Sequence of chain 1.D:
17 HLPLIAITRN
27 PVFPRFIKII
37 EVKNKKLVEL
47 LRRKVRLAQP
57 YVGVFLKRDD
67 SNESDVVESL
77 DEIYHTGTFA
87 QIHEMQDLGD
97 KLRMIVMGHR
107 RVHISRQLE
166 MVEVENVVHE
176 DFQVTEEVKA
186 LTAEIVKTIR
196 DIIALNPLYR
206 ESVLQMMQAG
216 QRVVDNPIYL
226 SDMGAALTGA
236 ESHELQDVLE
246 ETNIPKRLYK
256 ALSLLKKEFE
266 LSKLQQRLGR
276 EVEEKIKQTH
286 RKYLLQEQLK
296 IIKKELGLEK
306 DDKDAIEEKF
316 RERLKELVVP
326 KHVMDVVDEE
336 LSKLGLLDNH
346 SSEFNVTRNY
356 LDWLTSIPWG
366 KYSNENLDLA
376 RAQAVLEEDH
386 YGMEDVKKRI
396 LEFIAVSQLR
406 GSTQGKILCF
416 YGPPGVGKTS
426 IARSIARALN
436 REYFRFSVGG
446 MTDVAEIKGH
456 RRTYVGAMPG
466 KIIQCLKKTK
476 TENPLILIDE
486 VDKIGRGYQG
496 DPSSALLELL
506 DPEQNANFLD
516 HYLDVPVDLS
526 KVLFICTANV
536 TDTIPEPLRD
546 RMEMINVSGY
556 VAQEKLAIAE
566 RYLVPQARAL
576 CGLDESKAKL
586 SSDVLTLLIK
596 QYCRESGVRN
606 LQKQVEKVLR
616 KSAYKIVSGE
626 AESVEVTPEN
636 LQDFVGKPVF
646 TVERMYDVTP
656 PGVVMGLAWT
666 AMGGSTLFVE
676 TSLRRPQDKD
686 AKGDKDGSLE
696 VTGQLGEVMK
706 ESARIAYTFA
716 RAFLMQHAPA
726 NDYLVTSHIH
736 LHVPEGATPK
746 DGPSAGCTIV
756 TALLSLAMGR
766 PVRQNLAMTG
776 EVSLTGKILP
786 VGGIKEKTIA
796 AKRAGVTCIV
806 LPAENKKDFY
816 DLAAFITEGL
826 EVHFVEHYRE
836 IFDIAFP

Sequence of chain 1.E:
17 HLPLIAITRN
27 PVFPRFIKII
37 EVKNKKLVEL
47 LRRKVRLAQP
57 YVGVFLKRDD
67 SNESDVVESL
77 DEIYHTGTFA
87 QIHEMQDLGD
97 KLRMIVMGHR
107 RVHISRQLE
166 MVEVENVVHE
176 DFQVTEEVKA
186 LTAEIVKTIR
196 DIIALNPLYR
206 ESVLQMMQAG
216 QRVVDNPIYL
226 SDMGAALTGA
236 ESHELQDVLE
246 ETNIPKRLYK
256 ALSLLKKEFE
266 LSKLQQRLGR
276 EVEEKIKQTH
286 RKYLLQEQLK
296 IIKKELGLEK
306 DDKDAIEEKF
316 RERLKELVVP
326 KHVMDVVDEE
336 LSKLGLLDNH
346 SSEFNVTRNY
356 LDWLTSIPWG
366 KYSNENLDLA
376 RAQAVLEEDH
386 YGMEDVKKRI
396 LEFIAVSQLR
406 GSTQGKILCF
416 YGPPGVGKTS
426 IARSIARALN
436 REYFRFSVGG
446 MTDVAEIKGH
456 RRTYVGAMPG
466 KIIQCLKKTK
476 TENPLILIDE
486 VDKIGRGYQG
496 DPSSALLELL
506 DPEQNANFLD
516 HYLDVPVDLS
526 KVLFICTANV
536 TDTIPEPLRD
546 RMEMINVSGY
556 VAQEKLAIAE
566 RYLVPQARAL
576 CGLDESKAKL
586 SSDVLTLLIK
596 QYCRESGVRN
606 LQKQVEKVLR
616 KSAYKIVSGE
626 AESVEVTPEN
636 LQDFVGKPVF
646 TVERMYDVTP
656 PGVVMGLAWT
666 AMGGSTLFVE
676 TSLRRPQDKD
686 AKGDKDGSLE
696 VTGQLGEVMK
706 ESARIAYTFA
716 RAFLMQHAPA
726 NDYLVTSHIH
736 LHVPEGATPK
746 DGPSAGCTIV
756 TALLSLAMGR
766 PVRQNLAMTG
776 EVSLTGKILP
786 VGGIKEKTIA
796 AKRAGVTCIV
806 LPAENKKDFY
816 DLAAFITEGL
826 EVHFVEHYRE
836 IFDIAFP

Binding-site contacts:
Ligand atom C5' contacts residue ARG604 of chain 1.D at 3.3 Å.
Ligand atom S1G contacts residue MG1 of chain 1.O at 3.4 Å.
Ligand atom O1A contacts residue MG1 of chain 1.O at 3.3 Å.
Ligand atom PA contacts residue GLY422 of chain 1.D at 3.5 Å.
Ligand atom O3A contacts residue GLY420 of chain 1.D at 3.3 Å.
Ligand atom PB contacts residue MG1 of chain 1.O at 3.3 Å.
Ligand atom PA contacts residue SER425 of chain 1.D at 3.0 Å.
Ligand atom PG contacts residue MG1 of chain 1.O at 3.0 Å.
Ligand atom S1G contacts residue ASN534 of chain 1.D at 3.4 Å (h-bond).
Ligand atom O3B contacts residue GLY420 of chain 1.D at 3.0 Å (h-bond).
Ligand atom C8 contacts residue VAL421 of chain 1.D at 3.3 Å (hydrophobic).
Ligand atom N7 contacts residue TYR555 of chain 1.D at 3.3 Å (h-bond).
Ligand atom PG contacts residue ARG546 of chain 1.E at 3.4 Å.
Ligand atom O2B contacts residue VAL421 of chain 1.D at 3.0 Å (h-bond).
Ligand atom N7 contacts residue VAL421 of chain 1.D at 3.0 Å (h-bond).
Ligand atom O1B contacts residue THR424 of chain 1.D at 3.0 Å (h-bond).
Ligand atom O2B contacts residue GLY420 of chain 1.D at 2.6 Å (h-bond).
Ligand atom O5' contacts residue GLY422 of chain 1.D at 3.4 Å.
Ligand atom O3G contacts residue ARG546 of chain 1.E at 2.9 Å (salt-bridge).
Ligand atom O2B contacts residue GLY422 of chain 1.D at 3.5 Å (h-bond).
Ligand atom O2B contacts residue LYS423 of chain 1.D at 2.3 Å (salt-bridge).
Ligand atom O2A contacts residue LYS423 of chain 1.D at 2.7 Å (salt-bridge).
Ligand atom C8 contacts residue GLY422 of chain 1.D at 3.5 Å.
Ligand atom O3A contacts residue GLY422 of chain 1.D at 3.1 Å (h-bond).
Ligand atom O2G contacts residue ARG546 of chain 1.E at 2.9 Å (salt-bridge).
Ligand atom O2A contacts residue THR424 of chain 1.D at 2.7 Å (h-bond).
Ligand atom O1A contacts residue ARG604 of chain 1.D at 3.5 Å (salt-bridge).
Ligand atom O3B contacts residue MG1 of chain 1.O at 3.5 Å.
Ligand atom O2A contacts residue GLY422 of chain 1.D at 2.5 Å.
Ligand atom O2A contacts residue SER425 of chain 1.D at 2.9 Å (h-bond).
Ligand atom PB contacts residue LYS423 of chain 1.D at 3.4 Å.
Ligand atom C3' contacts residue SER425 of chain 1.D at 3.4 Å.
Ligand atom PB contacts residue GLY420 of chain 1.D at 3.4 Å.
Ligand atom C2' contacts residue SER425 of chain 1.D at 3.5 Å.
Ligand atom O3B contacts residue ARG604 of chain 1.D at 3.4 Å (salt-bridge).
Ligand atom S1G contacts residue LYS423 of chain 1.D at 2.7 Å (salt-bridge).
Ligand atom O1B contacts residue MG1 of chain 1.O at 2.1 Å.
Ligand atom N6 contacts residue TYR386 of chain 1.D at 3.1 Å (h-bond).
Ligand atom O2G contacts residue MG1 of chain 1.O at 2.1 Å.
Ligand atom O5' contacts residue SER425 of chain 1.D at 2.4 Å (h-bond).

The protein below binds the small molecule below.
Small molecule (SMILES): Nc1ncnc2c1ncn2[C@@H]1O[C@H](COP(=O)(O)OP(=O)(O)OP(O)(O)=S)[C@@H](O)[C@H]1O